Sequence of chain 1.C:
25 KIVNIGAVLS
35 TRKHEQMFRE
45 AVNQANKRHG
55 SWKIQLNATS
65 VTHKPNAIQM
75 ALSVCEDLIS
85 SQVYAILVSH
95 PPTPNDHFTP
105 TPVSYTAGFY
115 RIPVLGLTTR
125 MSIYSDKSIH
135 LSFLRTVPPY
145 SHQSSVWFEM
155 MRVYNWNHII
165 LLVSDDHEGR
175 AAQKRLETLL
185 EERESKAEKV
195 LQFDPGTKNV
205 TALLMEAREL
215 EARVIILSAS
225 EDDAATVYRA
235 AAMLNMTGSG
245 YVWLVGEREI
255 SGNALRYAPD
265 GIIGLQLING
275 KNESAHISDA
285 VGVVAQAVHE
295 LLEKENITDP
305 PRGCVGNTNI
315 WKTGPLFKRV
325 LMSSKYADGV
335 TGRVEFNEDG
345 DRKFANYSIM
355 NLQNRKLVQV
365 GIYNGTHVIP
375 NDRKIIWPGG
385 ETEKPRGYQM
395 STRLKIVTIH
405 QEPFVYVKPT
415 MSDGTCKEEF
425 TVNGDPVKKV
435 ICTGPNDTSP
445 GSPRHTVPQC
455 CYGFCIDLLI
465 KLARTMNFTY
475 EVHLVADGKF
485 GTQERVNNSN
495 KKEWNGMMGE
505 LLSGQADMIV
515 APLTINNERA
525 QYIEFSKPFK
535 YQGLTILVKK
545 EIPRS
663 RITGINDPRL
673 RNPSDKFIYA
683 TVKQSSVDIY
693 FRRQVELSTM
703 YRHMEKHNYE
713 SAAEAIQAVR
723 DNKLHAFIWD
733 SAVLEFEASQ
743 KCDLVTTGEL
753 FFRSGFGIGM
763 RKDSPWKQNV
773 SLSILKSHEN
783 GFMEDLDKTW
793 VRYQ

Binding-site contacts:
Ligand atom C4 contacts residue ASN491 of chain 1.C at 4.2 Å.
Ligand atom C2 contacts residue ASN491 of chain 1.C at 2.5 Å.
Ligand atom N2 contacts residue VAL490 of chain 1.C at 4.4 Å.
Ligand atom O7 contacts residue ASN491 of chain 1.C at 4.2 Å.
Ligand atom C8 contacts residue ASN491 of chain 1.C at 3.4 Å.
Ligand atom O5 contacts residue ASN491 of chain 1.C at 2.4 Å (h-bond).
Ligand atom N2 contacts residue ASN491 of chain 1.C at 2.9 Å (h-bond).
Ligand atom O7 contacts residue VAL490 of chain 1.C at 3.9 Å.
Ligand atom C5 contacts residue ASN491 of chain 1.C at 3.7 Å.
Ligand atom C7 contacts residue VAL490 of chain 1.C at 4.2 Å (hydrophobic).
Ligand atom C1 contacts residue ASN491 of chain 1.C at 1.4 Å.
Ligand atom C7 contacts residue ASN491 of chain 1.C at 3.3 Å.
Ligand atom C3 contacts residue ASN491 of chain 1.C at 3.8 Å.

This small molecule binds to this protein.
Small molecule (SMILES): CC(=O)N[C@@H]1[C@@H](O)[C@H](O)[C@@H](CO)O[C@H]1O